Sequence of chain 1.D:
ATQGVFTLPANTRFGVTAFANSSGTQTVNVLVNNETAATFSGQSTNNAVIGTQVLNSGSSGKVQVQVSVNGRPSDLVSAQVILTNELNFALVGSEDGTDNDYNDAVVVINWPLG

The protein below binds the small molecule below.
Small molecule (SMILES): C/C(O)=C1/C=C(CO[C@@H]2O[C@@H](C)[C@@H](O)[C@@H](O)[C@@H]2O)ON1

Sequence of chain 1.C:
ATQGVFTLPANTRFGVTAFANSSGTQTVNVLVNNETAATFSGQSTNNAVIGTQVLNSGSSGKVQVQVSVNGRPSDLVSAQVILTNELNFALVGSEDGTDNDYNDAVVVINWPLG

Binding-site contacts:
Ligand atom O2 contacts residue ASP104 of chain 1.D at 3.2 Å (salt-bridge).
Ligand atom C1 contacts residue SER23 of chain 1.D at 3.9 Å.
Ligand atom O3 contacts residue ASP104 of chain 1.D at 3.0 Å (salt-bridge).
Ligand atom C5' contacts residue ASP96 of chain 1.D at 3.1 Å.
Ligand atom O5 contacts residue SER22 of chain 1.D at 3.5 Å (h-bond).
Ligand atom O2 contacts residue ASP96 of chain 1.D at 2.6 Å (salt-bridge).
Ligand atom N contacts residue ASP96 of chain 1.D at 3.8 Å.
Ligand atom C1 contacts residue SER22 of chain 1.D at 3.4 Å.
Ligand atom C2 contacts residue SER22 of chain 1.D at 3.6 Å.
Ligand atom C4 contacts residue GLY114 of chain 1.C at 3.5 Å.
Ligand atom C4 contacts residue CA1 of chain 1.Q at 3.4 Å.
Ligand atom C2 contacts residue CA1 of chain 1.Q at 3.8 Å.
Ligand atom C2 contacts residue CA1 of chain 1.R at 3.3 Å.
Ligand atom C6 contacts residue GLY114 of chain 1.C at 3.7 Å.
Ligand atom O4 contacts residue CA1 of chain 1.Q at 2.4 Å.
Ligand atom O4 contacts residue GLY114 of chain 1.C at 2.6 Å (h-bond).
Ligand atom C3 contacts residue ASP99 of chain 1.D at 3.1 Å.
Ligand atom C1 contacts residue ASP96 of chain 1.D at 3.7 Å.
Ligand atom O4 contacts residue ASN21 of chain 1.D at 3.0 Å (h-bond).
Ligand atom O3 contacts residue ASP99 of chain 1.D at 2.6 Å (salt-bridge).
Ligand atom O3 contacts residue CA1 of chain 1.Q at 2.5 Å.
Ligand atom C6' contacts residue ASP96 of chain 1.D at 3.2 Å.
Ligand atom O3 contacts residue CA1 of chain 1.R at 2.4 Å.
Ligand atom C6 contacts residue SER23 of chain 1.D at 3.7 Å.
Ligand atom C4' contacts residue ASP96 of chain 1.D at 3.5 Å.
Ligand atom C3 contacts residue CA1 of chain 1.R at 3.3 Å.
Ligand atom O3 contacts residue ASP101 of chain 1.D at 2.9 Å (salt-bridge).
Ligand atom C1' contacts residue SER23 of chain 1.D at 3.5 Å.
Ligand atom O5' contacts residue ASP96 of chain 1.D at 3.5 Å (salt-bridge).
Ligand atom C3 contacts residue ASP104 of chain 1.D at 3.7 Å.
Ligand atom O2 contacts residue CA1 of chain 1.R at 2.5 Å.
Ligand atom O5 contacts residue SER23 of chain 1.D at 3.0 Å (h-bond).
Ligand atom O2 contacts residue ASP99 of chain 1.D at 3.7 Å.
Ligand atom N contacts residue GLY97 of chain 1.D at 3.5 Å.
Ligand atom C2 contacts residue ASP104 of chain 1.D at 3.2 Å.
Ligand atom C2 contacts residue ASP96 of chain 1.D at 3.4 Å.
Ligand atom O4 contacts residue SER22 of chain 1.D at 3.3 Å.
Ligand atom O2 contacts residue GLU95 of chain 1.D at 3.3 Å (salt-bridge).
Ligand atom O4 contacts residue ASP104 of chain 1.D at 3.7 Å.
Ligand atom C3 contacts residue CA1 of chain 1.Q at 3.3 Å.